Binding-site contacts:
Ligand atom C3 contacts residue ASN203 of chain 1.A at 3.9 Å.
Ligand atom C8 contacts residue GLN201 of chain 1.A at 4.0 Å.
Ligand atom O6 contacts residue GLU206 of chain 1.A at 3.0 Å (salt-bridge).
Ligand atom N2 contacts residue ASN203 of chain 1.A at 2.8 Å (h-bond).
Ligand atom C2 contacts residue THR205 of chain 1.A at 4.4 Å.
Ligand atom C7 contacts residue GLN201 of chain 1.A at 4.5 Å.
Ligand atom C1 contacts residue ILE168 of chain 1.A at 4.2 Å (hydrophobic).
Ligand atom O7 contacts residue ASN203 of chain 1.A at 3.4 Å (h-bond).
Ligand atom O5 contacts residue ASN203 of chain 1.A at 2.5 Å (h-bond).
Ligand atom C6 contacts residue THR205 of chain 1.A at 4.3 Å.
Ligand atom C6 contacts residue NAG1 of chain 1.J at 3.4 Å.
Ligand atom C7 contacts residue ILE168 of chain 1.A at 3.8 Å (hydrophobic).
Ligand atom C5 contacts residue ASN203 of chain 1.A at 3.8 Å.
Ligand atom C6 contacts residue GLU206 of chain 1.A at 4.0 Å.
Ligand atom C8 contacts residue ILE168 of chain 1.A at 3.4 Å (hydrophobic).
Ligand atom O4 contacts residue THR205 of chain 1.A at 4.5 Å.
Ligand atom C3 contacts residue NAG1 of chain 1.J at 3.8 Å.
Ligand atom O7 contacts residue GLN201 of chain 1.A at 4.1 Å.
Ligand atom O7 contacts residue LYS241 of chain 1.A at 4.1 Å.
Ligand atom C4 contacts residue NAG1 of chain 1.J at 2.8 Å.
Ligand atom N2 contacts residue ILE168 of chain 1.A at 3.5 Å.
Ligand atom C4 contacts residue ASN203 of chain 1.A at 4.3 Å.
Ligand atom C2 contacts residue ASN203 of chain 1.A at 2.5 Å.
Ligand atom C8 contacts residue ASN203 of chain 1.A at 4.2 Å.
Ligand atom C1 contacts residue THR205 of chain 1.A at 3.3 Å.
Ligand atom C7 contacts residue ASN203 of chain 1.A at 3.2 Å.
Ligand atom O6 contacts residue THR205 of chain 1.A at 3.7 Å.
Ligand atom C5 contacts residue THR205 of chain 1.A at 3.5 Å.
Ligand atom C4 contacts residue THR205 of chain 1.A at 4.4 Å.
Ligand atom C8 contacts residue THR162 of chain 1.A at 4.3 Å.
Ligand atom C5 contacts residue NAG1 of chain 1.J at 3.7 Å.
Ligand atom C1 contacts residue ASN203 of chain 1.A at 1.6 Å.
Ligand atom O3 contacts residue NAG1 of chain 1.J at 3.3 Å (h-bond).
Ligand atom O5 contacts residue THR205 of chain 1.A at 3.6 Å.
Ligand atom O4 contacts residue NAG1 of chain 1.J at 2.2 Å.
Ligand atom O6 contacts residue NAG1 of chain 1.J at 4.1 Å.

This protein binds this small molecule.
Small molecule (SMILES): CC(=O)N[C@@H]1[C@@H](O)[C@H](O)[C@@H](CO)O[C@H]1O

Sequence of chain 1.A:
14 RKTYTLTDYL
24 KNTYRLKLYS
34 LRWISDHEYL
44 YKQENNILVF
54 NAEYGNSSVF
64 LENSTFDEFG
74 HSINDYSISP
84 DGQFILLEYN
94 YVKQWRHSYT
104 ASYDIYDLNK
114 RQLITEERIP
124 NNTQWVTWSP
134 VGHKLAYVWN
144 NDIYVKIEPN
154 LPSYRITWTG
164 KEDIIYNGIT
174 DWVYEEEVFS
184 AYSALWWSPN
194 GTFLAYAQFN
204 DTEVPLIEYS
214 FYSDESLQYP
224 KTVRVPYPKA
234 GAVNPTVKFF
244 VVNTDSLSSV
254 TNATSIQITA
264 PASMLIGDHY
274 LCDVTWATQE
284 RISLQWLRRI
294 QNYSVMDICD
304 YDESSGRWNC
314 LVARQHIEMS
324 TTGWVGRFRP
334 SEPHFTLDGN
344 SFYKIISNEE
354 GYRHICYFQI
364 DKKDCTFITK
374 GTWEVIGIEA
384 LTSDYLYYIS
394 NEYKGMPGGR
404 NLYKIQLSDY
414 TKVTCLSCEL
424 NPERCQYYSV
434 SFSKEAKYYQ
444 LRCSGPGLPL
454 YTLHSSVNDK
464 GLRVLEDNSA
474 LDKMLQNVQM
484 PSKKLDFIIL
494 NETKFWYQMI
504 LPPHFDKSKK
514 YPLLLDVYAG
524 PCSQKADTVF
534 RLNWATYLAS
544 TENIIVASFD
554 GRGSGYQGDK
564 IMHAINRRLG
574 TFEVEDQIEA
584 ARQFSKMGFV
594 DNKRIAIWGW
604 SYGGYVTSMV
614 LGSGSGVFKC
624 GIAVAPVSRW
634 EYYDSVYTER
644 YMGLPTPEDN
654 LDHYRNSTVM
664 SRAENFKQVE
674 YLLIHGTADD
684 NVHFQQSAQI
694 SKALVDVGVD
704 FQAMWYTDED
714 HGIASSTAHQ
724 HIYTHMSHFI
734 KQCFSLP